Sequence of chain 1.A:
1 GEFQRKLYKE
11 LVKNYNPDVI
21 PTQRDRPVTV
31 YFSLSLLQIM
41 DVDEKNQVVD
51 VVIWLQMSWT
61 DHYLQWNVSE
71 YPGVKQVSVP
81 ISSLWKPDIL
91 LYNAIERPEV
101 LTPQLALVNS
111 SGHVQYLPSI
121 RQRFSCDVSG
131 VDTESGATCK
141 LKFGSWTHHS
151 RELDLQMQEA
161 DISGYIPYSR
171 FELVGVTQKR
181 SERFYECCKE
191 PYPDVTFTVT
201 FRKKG

Binding-site contacts:
Ligand atom C7 contacts residue LEU107 of chain 1.B at 3.6 Å (hydrophobic).
Ligand atom C17 contacts residue TYR92 of chain 1.A at 4.1 Å (hydrophobic).
Ligand atom O2 contacts residue TRP54 of chain 1.B at 3.3 Å.
Ligand atom C1 contacts residue LEU107 of chain 1.B at 3.9 Å (hydrophobic).
Ligand atom C15 contacts residue CYS187 of chain 1.A at 3.7 Å (hydrophobic).
Ligand atom O1 contacts residue LEU107 of chain 1.B at 3.8 Å.
Ligand atom C21 contacts residue LEU37 of chain 1.B at 3.4 Å (hydrophobic).
Ligand atom C14 contacts residue TYR92 of chain 1.A at 3.9 Å (hydrophobic).
Ligand atom C10 contacts residue TYR92 of chain 1.A at 3.9 Å (hydrophobic).
Ligand atom C18 contacts residue TRP54 of chain 1.B at 3.7 Å (hydrophobic).
Ligand atom C6 contacts residue LEU107 of chain 1.B at 4.0 Å (hydrophobic).
Ligand atom N1 contacts residue TRP146 of chain 1.A at 4.1 Å.
Ligand atom C6 contacts residue GLN115 of chain 1.B at 3.5 Å.
Ligand atom C7 contacts residue LEU117 of chain 1.B at 3.3 Å (hydrophobic).
Ligand atom C22 contacts residue TYR92 of chain 1.A at 3.9 Å (hydrophobic).
Ligand atom O1 contacts residue TYR192 of chain 1.A at 3.9 Å.
Ligand atom C13 contacts residue TYR185 of chain 1.A at 3.9 Å (hydrophobic).
Ligand atom C15 contacts residue TRP54 of chain 1.B at 3.9 Å (hydrophobic).
Ligand atom C5 contacts residue THR147 of chain 1.A at 3.6 Å.
Ligand atom C12 contacts residue CYS187 of chain 1.A at 3.9 Å (hydrophobic).
Ligand atom C5 contacts residue LEU105 of chain 1.B at 3.7 Å (hydrophobic).
Ligand atom C1 contacts residue TRP146 of chain 1.A at 3.7 Å (hydrophobic).
Ligand atom C4 contacts residue LEU107 of chain 1.B at 3.2 Å (hydrophobic).
Ligand atom C4 contacts residue LEU117 of chain 1.B at 3.6 Å (hydrophobic).
Ligand atom C19 contacts residue TYR92 of chain 1.A at 3.7 Å (hydrophobic).
Ligand atom C6 contacts residue ALA106 of chain 1.B at 4.1 Å (hydrophobic).
Ligand atom C11 contacts residue TRP54 of chain 1.B at 3.9 Å (hydrophobic).
Ligand atom C18 contacts residue TRP146 of chain 1.A at 3.5 Å (hydrophobic).
Ligand atom C3 contacts residue TRP146 of chain 1.A at 3.5 Å (hydrophobic).
Ligand atom C8 contacts residue TRP146 of chain 1.A at 2.9 Å (hydrophobic).
Ligand atom C5 contacts residue TRP146 of chain 1.A at 3.2 Å (hydrophobic).
Ligand atom C7 contacts residue GLN115 of chain 1.B at 3.4 Å.
Ligand atom C6 contacts residue LEU105 of chain 1.B at 3.5 Å (hydrophobic).
Ligand atom C2 contacts residue TRP146 of chain 1.A at 3.2 Å (hydrophobic).
Ligand atom C2 contacts residue THR147 of chain 1.A at 3.7 Å.
Ligand atom C20 contacts residue TRP146 of chain 1.A at 3.6 Å (hydrophobic).
Ligand atom C20 contacts residue LEU37 of chain 1.B at 3.9 Å (hydrophobic).
Ligand atom C6 contacts residue LEU117 of chain 1.B at 3.9 Å (hydrophobic).
Ligand atom C20 contacts residue TRP54 of chain 1.B at 3.6 Å (hydrophobic).
Ligand atom C13 contacts residue TRP54 of chain 1.B at 4.0 Å (hydrophobic).

A protein and the small-molecule ligand that binds it are described below.
Small molecule (SMILES): CN1[C@@H](CC(=O)c2ccccc2)CCC[C@H]1C[C@H](O)c1ccccc1

Sequence of chain 1.B:
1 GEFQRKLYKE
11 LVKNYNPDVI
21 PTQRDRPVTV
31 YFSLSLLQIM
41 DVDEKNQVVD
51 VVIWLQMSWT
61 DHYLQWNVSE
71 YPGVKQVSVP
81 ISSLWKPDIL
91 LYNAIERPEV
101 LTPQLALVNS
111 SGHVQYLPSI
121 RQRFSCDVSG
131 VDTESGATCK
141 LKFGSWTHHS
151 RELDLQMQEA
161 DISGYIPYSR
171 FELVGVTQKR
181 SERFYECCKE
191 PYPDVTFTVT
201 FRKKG